Sequence of chain 1.F:
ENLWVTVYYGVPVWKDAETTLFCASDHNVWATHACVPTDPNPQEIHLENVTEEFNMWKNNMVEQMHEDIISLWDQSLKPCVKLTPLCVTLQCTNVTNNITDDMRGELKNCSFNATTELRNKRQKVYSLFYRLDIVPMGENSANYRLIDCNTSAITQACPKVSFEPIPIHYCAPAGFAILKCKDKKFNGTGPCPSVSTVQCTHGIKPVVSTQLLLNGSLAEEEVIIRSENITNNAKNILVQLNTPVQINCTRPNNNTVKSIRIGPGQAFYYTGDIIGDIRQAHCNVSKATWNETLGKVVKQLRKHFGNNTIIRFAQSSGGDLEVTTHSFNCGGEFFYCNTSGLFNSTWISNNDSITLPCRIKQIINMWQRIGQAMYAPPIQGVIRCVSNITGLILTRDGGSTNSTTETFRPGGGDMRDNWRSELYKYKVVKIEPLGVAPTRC

Binding-site contacts:
Ligand atom O5 contacts residue ASN294 of chain 1.F at 2.5 Å (h-bond).
Ligand atom C7 contacts residue ASN294 of chain 1.F at 3.4 Å.
Ligand atom C5 contacts residue ASN294 of chain 1.F at 3.8 Å.
Ligand atom C8 contacts residue ASN294 of chain 1.F at 3.9 Å.
Ligand atom N2 contacts residue ASN294 of chain 1.F at 3.0 Å (h-bond).
Ligand atom C5 contacts residue ILE315 of chain 1.F at 4.2 Å (hydrophobic).
Ligand atom C2 contacts residue ASN294 of chain 1.F at 2.5 Å.
Ligand atom C8 contacts residue VAL433 of chain 1.F at 3.7 Å (hydrophobic).
Ligand atom C6 contacts residue ILE315 of chain 1.F at 4.5 Å (hydrophobic).
Ligand atom C3 contacts residue ASN294 of chain 1.F at 3.9 Å.
Ligand atom O6 contacts residue ILE315 of chain 1.F at 3.9 Å.
Ligand atom C7 contacts residue VAL433 of chain 1.F at 4.5 Å (hydrophobic).
Ligand atom O5 contacts residue ILE315 of chain 1.F at 3.5 Å.
Ligand atom C1 contacts residue ILE315 of chain 1.F at 3.8 Å (hydrophobic).
Ligand atom C4 contacts residue ASN294 of chain 1.F at 4.4 Å.
Ligand atom C8 contacts residue GLY432 of chain 1.F at 4.3 Å.
Ligand atom O7 contacts residue ASN294 of chain 1.F at 3.4 Å (h-bond).
Ligand atom C1 contacts residue ASN294 of chain 1.F at 1.5 Å.

A protein and the small-molecule ligand that binds it are described below.
Small molecule (SMILES): CC(=O)N[C@@H]1[C@@H](O)[C@H](O)[C@@H](CO)O[C@H]1O